Sequence of chain 1.C:
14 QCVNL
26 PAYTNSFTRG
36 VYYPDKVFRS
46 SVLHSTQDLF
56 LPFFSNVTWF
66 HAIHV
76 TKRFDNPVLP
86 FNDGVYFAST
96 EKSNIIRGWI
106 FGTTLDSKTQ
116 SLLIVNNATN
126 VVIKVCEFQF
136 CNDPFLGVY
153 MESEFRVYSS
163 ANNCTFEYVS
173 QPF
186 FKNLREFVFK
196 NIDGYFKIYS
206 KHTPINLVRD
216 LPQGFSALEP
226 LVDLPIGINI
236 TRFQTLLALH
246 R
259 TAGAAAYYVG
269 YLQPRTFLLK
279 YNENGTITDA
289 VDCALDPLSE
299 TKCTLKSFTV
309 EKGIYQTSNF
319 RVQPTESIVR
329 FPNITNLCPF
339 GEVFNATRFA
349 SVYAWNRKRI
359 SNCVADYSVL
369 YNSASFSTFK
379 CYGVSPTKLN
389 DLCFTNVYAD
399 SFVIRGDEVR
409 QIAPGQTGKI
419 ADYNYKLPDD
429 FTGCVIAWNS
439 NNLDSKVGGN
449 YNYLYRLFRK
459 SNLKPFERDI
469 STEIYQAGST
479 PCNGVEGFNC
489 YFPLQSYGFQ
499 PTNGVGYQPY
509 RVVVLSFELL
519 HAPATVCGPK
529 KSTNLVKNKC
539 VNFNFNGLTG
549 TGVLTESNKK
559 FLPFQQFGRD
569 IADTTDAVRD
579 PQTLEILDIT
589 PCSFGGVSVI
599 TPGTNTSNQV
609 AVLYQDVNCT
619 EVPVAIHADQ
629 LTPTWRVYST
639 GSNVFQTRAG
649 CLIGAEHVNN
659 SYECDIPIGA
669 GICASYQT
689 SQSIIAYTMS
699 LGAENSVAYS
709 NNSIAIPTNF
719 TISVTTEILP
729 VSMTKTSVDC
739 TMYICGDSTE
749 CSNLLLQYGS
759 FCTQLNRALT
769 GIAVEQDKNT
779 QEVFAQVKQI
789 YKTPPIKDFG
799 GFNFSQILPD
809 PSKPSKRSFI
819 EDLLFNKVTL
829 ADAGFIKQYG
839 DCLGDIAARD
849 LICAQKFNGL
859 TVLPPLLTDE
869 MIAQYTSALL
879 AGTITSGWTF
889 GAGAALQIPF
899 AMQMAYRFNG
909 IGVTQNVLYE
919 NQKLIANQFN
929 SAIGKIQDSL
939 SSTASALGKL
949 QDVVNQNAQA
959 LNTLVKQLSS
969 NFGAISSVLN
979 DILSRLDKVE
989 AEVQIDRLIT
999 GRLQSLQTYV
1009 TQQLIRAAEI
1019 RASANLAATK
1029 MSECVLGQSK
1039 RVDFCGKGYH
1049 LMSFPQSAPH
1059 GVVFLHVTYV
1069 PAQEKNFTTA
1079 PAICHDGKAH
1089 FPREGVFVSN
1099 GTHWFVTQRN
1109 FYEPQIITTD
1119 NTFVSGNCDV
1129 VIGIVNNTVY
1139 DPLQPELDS

A protein and the small-molecule ligand that binds it are described below.
Small molecule (SMILES): CC(=O)N[C@H]1[C@H](O[C@H]2[C@H](O)[C@@H](NC(C)=O)CO[C@@H]2CO)O[C@H](CO)[C@@H](O)[C@@H]1O

Sequence of chain 1.B:
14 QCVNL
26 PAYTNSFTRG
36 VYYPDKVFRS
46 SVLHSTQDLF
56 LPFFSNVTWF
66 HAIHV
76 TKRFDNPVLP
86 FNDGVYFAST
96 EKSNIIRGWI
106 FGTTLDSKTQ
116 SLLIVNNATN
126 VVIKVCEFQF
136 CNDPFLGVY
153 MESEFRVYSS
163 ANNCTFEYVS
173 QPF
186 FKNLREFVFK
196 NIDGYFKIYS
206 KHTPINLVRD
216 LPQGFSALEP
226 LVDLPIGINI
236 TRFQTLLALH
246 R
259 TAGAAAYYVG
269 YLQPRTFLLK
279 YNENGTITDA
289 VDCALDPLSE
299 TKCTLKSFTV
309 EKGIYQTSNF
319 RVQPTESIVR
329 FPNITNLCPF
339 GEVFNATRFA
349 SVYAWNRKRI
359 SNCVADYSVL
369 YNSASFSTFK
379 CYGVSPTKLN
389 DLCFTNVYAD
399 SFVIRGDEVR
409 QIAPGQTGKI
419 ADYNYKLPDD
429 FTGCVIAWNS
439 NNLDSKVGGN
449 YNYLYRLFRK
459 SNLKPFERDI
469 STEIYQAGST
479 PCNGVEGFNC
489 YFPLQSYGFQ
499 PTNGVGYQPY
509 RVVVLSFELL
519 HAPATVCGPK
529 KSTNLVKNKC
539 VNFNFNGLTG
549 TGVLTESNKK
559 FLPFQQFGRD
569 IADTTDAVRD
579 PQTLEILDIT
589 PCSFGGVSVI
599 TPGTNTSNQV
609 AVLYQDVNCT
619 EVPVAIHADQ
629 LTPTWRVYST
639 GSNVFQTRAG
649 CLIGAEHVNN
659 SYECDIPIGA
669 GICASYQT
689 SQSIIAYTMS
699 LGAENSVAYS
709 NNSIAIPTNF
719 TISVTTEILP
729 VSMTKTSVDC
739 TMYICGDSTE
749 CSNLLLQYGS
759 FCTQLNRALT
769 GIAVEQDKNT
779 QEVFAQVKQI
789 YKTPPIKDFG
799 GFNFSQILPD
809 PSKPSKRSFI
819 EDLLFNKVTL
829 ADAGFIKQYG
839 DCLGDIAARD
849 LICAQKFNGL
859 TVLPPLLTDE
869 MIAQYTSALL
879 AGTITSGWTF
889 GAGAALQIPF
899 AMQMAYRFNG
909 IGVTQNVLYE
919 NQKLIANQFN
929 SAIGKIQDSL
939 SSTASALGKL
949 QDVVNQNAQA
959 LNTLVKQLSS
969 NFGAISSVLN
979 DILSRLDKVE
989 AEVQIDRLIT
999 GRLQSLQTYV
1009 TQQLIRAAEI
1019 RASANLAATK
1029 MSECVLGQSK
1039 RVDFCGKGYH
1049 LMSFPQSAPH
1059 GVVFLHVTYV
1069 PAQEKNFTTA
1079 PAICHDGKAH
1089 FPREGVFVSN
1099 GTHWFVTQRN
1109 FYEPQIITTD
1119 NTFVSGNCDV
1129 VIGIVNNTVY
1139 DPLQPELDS

Binding-site contacts:
Ligand atom O7 contacts residue ASN234 of chain 1.C at 4.3 Å.
Ligand atom N2 contacts residue ASN234 of chain 1.C at 2.9 Å (h-bond).
Ligand atom O5 contacts residue THR236 of chain 1.C at 3.8 Å.
Ligand atom O3 contacts residue SER459 of chain 1.B at 3.7 Å.
Ligand atom C5 contacts residue LYS458 of chain 1.B at 3.9 Å.
Ligand atom C8 contacts residue ASN460 of chain 1.B at 3.7 Å.
Ligand atom C8 contacts residue SER459 of chain 1.B at 4.4 Å.
Ligand atom C5 contacts residue ASN234 of chain 1.C at 3.6 Å.
Ligand atom C8 contacts residue GLU465 of chain 1.B at 3.7 Å.
Ligand atom O7 contacts residue ASN460 of chain 1.B at 4.2 Å.
Ligand atom C3 contacts residue ASN234 of chain 1.C at 3.8 Å.
Ligand atom C8 contacts residue LYS462 of chain 1.B at 3.4 Å.
Ligand atom C1 contacts residue ASN234 of chain 1.C at 1.4 Å.
Ligand atom C4 contacts residue ASN234 of chain 1.C at 4.2 Å.
Ligand atom O5 contacts residue ASN234 of chain 1.C at 2.3 Å (h-bond).
Ligand atom O5 contacts residue THR108 of chain 1.C at 3.1 Å (h-bond).
Ligand atom O4 contacts residue LYS458 of chain 1.B at 4.0 Å.
Ligand atom C6 contacts residue LYS458 of chain 1.B at 3.8 Å.
Ligand atom C8 contacts residue ARG457 of chain 1.B at 3.8 Å.
Ligand atom C2 contacts residue ASN234 of chain 1.C at 2.4 Å.
Ligand atom C7 contacts residue ASN234 of chain 1.C at 3.8 Å.
Ligand atom N2 contacts residue ARG457 of chain 1.B at 4.4 Å.
Ligand atom C7 contacts residue ARG457 of chain 1.B at 3.3 Å.
Ligand atom C6 contacts residue THR236 of chain 1.C at 4.3 Å.
Ligand atom C7 contacts residue GLU465 of chain 1.B at 4.4 Å.
Ligand atom C7 contacts residue SER459 of chain 1.B at 3.9 Å.
Ligand atom O6 contacts residue THR108 of chain 1.C at 3.2 Å (h-bond).
Ligand atom C5 contacts residue THR236 of chain 1.C at 3.8 Å.
Ligand atom C7 contacts residue ASN460 of chain 1.B at 4.4 Å.
Ligand atom C5 contacts residue THR108 of chain 1.C at 3.7 Å.
Ligand atom O7 contacts residue ARG457 of chain 1.B at 2.5 Å (salt-bridge).
Ligand atom C1 contacts residue THR236 of chain 1.C at 4.0 Å.
Ligand atom C1 contacts residue THR108 of chain 1.C at 4.2 Å.
Ligand atom O7 contacts residue SER459 of chain 1.B at 3.0 Å (h-bond).
Ligand atom C6 contacts residue THR108 of chain 1.C at 3.2 Å.